The small molecule below binds the protein below.
Small molecule (SMILES): CC(C)C[C@@H](NC1CCCCC1)C(=O)N1CC(F)(F)C[C@H]1C(=O)NCc1ccc2c(N)nccc2c1

Sequence of chain 1.A:
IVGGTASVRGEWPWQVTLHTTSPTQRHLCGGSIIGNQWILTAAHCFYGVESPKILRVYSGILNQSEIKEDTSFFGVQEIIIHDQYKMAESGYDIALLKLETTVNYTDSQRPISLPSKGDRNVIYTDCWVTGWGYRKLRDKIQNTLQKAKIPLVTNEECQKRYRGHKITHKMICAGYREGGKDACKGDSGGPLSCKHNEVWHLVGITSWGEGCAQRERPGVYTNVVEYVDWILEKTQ

Binding-site contacts:
Ligand atom C5 contacts residue THR206 of chain 1.A at 3.7 Å.
Ligand atom C49 contacts residue LEU137 of chain 1.A at 3.5 Å (hydrophobic).
Ligand atom N9 contacts residue ASP182 of chain 1.A at 2.8 Å (salt-bridge).
Ligand atom N69 contacts residue SER188 of chain 1.A at 3.4 Å (h-bond).
Ligand atom C38 contacts residue GLY209 of chain 1.A at 3.4 Å.
Ligand atom O44 contacts residue GLY209 of chain 1.A at 3.1 Å (h-bond).
Ligand atom N9 contacts residue ALA183 of chain 1.A at 3.2 Å (h-bond).
Ligand atom N12 contacts residue GLY211 of chain 1.A at 2.7 Å (h-bond).
Ligand atom C13 contacts residue GLY209 of chain 1.A at 3.6 Å.
Ligand atom C7 contacts residue ASP182 of chain 1.A at 3.2 Å.
Ligand atom C3 contacts residue THR206 of chain 1.A at 3.7 Å.
Ligand atom C51 contacts residue LEU137 of chain 1.A at 3.6 Å (hydrophobic).
Ligand atom C7 contacts residue ALA183 of chain 1.A at 3.6 Å (hydrophobic).
Ligand atom N9 contacts residue GLY219 of chain 1.A at 3.2 Å.
Ligand atom C7 contacts residue GLY219 of chain 1.A at 3.2 Å.
Ligand atom C38 contacts residue GLU89 of chain 1.A at 3.5 Å.
Ligand atom C14 contacts residue GLY211 of chain 1.A at 3.5 Å.
Ligand atom N43 contacts residue GLY209 of chain 1.A at 3.0 Å (h-bond).
Ligand atom F1 contacts residue GLU89 of chain 1.A at 3.3 Å.
Ligand atom C57 contacts residue SER207 of chain 1.A at 3.7 Å.
Ligand atom C14 contacts residue CYS212 of chain 1.A at 3.8 Å (hydrophobic).
Ligand atom C61 contacts residue GLU89 of chain 1.A at 3.6 Å.
Ligand atom N69 contacts residue SER207 of chain 1.A at 2.9 Å (h-bond).
Ligand atom C11 contacts residue ALA183 of chain 1.A at 3.1 Å (hydrophobic).
Ligand atom C11 contacts residue GLY209 of chain 1.A at 3.7 Å.
Ligand atom C4 contacts residue TRP208 of chain 1.A at 3.7 Å (hydrophobic).
Ligand atom F1 contacts residue ALA88 of chain 1.A at 3.5 Å.
Ligand atom C41 contacts residue GLY209 of chain 1.A at 3.6 Å.
Ligand atom C11 contacts residue ASP182 of chain 1.A at 3.6 Å.
Ligand atom N12 contacts residue GLY209 of chain 1.A at 3.7 Å.
Ligand atom N12 contacts residue ASP182 of chain 1.A at 3.2 Å (salt-bridge).
Ligand atom C14 contacts residue GLY209 of chain 1.A at 3.7 Å.
Ligand atom C47 contacts residue GLY211 of chain 1.A at 3.7 Å.
Ligand atom C15 contacts residue SER207 of chain 1.A at 3.6 Å.
Ligand atom O44 contacts residue TRP208 of chain 1.A at 3.3 Å.
Ligand atom C5 contacts residue ALA183 of chain 1.A at 3.5 Å (hydrophobic).
Ligand atom N12 contacts residue CYS212 of chain 1.A at 3.5 Å.
Ligand atom C15 contacts residue SER188 of chain 1.A at 3.0 Å.
Ligand atom C13 contacts residue ALA183 of chain 1.A at 3.4 Å (hydrophobic).
Ligand atom N12 contacts residue ALA183 of chain 1.A at 3.5 Å (h-bond).